This small molecule binds to this protein.
Small molecule (SMILES): CCCCCCC(=O)N1CCC[C@H]1C(=O)N[C@@H](Cc1ccccc1)C(=O)O

Sequence of chain 1.B:
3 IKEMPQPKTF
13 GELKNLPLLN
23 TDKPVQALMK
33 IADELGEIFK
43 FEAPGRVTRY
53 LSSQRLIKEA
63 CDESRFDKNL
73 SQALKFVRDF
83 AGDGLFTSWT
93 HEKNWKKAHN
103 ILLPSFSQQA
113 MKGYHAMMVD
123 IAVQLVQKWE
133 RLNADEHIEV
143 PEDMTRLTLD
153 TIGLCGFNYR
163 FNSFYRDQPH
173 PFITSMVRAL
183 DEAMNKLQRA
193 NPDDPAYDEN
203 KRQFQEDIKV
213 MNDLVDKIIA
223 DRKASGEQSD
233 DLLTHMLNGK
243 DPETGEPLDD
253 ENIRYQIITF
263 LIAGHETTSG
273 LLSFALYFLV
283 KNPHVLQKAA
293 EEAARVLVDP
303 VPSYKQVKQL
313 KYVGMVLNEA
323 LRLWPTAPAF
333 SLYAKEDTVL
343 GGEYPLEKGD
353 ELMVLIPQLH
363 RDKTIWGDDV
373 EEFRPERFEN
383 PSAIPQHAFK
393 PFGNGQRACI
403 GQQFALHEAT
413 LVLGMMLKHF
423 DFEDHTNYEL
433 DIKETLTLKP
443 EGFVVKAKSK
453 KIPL

Binding-site contacts:
Ligand atom O54 contacts residue ARG48 of chain 1.B at 2.8 Å (salt-bridge).
Ligand atom O53 contacts residue LEU189 of chain 1.B at 3.6 Å.
Ligand atom C36 contacts residue LEU21 of chain 1.B at 3.9 Å (hydrophobic).
Ligand atom C51 contacts residue TYR52 of chain 1.B at 3.6 Å (hydrophobic).
Ligand atom O49 contacts residue MET355 of chain 1.B at 3.7 Å.
Ligand atom O49 contacts residue LEU30 of chain 1.B at 3.8 Å.
Ligand atom C35 contacts residue ARG48 of chain 1.B at 3.9 Å.
Ligand atom C56 contacts residue TYR52 of chain 1.B at 3.6 Å (hydrophobic).
Ligand atom O53 contacts residue SER73 of chain 1.B at 3.6 Å.
Ligand atom C35 contacts residue LEU21 of chain 1.B at 3.6 Å (hydrophobic).
Ligand atom C42 contacts residue ALA75 of chain 1.B at 3.5 Å (hydrophobic).
Ligand atom C38 contacts residue ALA331 of chain 1.B at 3.6 Å (hydrophobic).
Ligand atom C41 contacts residue ALA75 of chain 1.B at 3.8 Å (hydrophobic).
Ligand atom C39 contacts residue LEU438 of chain 1.B at 3.9 Å (hydrophobic).
Ligand atom O43 contacts residue ALA331 of chain 1.B at 3.8 Å.
Ligand atom C30 contacts residue LEU21 of chain 1.B at 3.5 Å (hydrophobic).
Ligand atom O54 contacts residue GLN74 of chain 1.B at 2.9 Å (h-bond).
Ligand atom C31 contacts residue ARG48 of chain 1.B at 3.2 Å.
Ligand atom C34 contacts residue ARG48 of chain 1.B at 3.8 Å.
Ligand atom C55 contacts residue SER73 of chain 1.B at 3.8 Å.
Ligand atom C34 contacts residue TYR52 of chain 1.B at 3.5 Å (hydrophobic).
Ligand atom C37 contacts residue PHE88 of chain 1.B at 3.6 Å (hydrophobic).
Ligand atom C55 contacts residue ARG48 of chain 1.B at 3.9 Å.
Ligand atom O53 contacts residue ALA75 of chain 1.B at 2.9 Å (h-bond).
Ligand atom C48 contacts residue VAL27 of chain 1.B at 3.5 Å (hydrophobic).
Ligand atom C38 contacts residue PRO330 of chain 1.B at 3.8 Å (hydrophobic).
Ligand atom C33 contacts residue ARG48 of chain 1.B at 3.4 Å.
Ligand atom C55 contacts residue GLN74 of chain 1.B at 3.6 Å.
Ligand atom C32 contacts residue ALA45 of chain 1.B at 3.8 Å (hydrophobic).
Ligand atom O54 contacts residue SER73 of chain 1.B at 3.6 Å.
Ligand atom C33 contacts residue PHE43 of chain 1.B at 3.8 Å (hydrophobic).
Ligand atom C30 contacts residue ARG48 of chain 1.B at 3.6 Å.
Ligand atom O49 contacts residue TYR52 of chain 1.B at 2.5 Å (h-bond).
Ligand atom C40 contacts residue LEU438 of chain 1.B at 3.6 Å (hydrophobic).
Ligand atom C32 contacts residue ARG48 of chain 1.B at 3.2 Å.
Ligand atom C37 contacts residue DMS1 of chain 1.J at 3.2 Å.
Ligand atom C36 contacts residue TYR52 of chain 1.B at 3.5 Å (hydrophobic).
Ligand atom C47 contacts residue PRO26 of chain 1.B at 3.8 Å (hydrophobic).
Ligand atom O53 contacts residue GLN74 of chain 1.B at 3.4 Å (h-bond).
Ligand atom C37 contacts residue ALA329 of chain 1.B at 3.7 Å (hydrophobic).